The protein below binds the small molecule below.
Small molecule (SMILES): OC[C@H]1O[C@H](O[C@@H]2[C@@H](O[C@@H]3[C@H](O)[C@@H](O)O[C@H](CO)[C@H]3O)O[C@H](CO)[C@@H](O)[C@@H]2O)[C@@H](O)[C@@H](O)[C@@H]1O

Binding-site contacts:
Ligand atom C4 contacts residue TRP55 of chain 1.A at 3.8 Å (hydrophobic).
Ligand atom O3 contacts residue TYR54 of chain 1.A at 3.6 Å.
Ligand atom O4 contacts residue TYR108 of chain 1.A at 2.8 Å (h-bond).
Ligand atom C3 contacts residue VAL58 of chain 1.A at 4.0 Å (hydrophobic).
Ligand atom C6 contacts residue GLY105 of chain 1.A at 3.7 Å.
Ligand atom O2 contacts residue HIS60 of chain 1.A at 3.2 Å.
Ligand atom C2 contacts residue HIS60 of chain 1.A at 4.0 Å.
Ligand atom O3 contacts residue THR109 of chain 1.A at 3.9 Å.
Ligand atom C1 contacts residue HIS60 of chain 1.A at 3.6 Å.
Ligand atom O3 contacts residue PHE102 of chain 1.A at 3.8 Å.
Ligand atom O3 contacts residue ASP56 of chain 1.A at 3.0 Å (salt-bridge).
Ligand atom O6 contacts residue TYR108 of chain 1.A at 4.0 Å.
Ligand atom C4 contacts residue VAL58 of chain 1.A at 3.8 Å (hydrophobic).
Ligand atom O3 contacts residue TYR108 of chain 1.A at 3.5 Å (h-bond).
Ligand atom C3 contacts residue ASP56 of chain 1.A at 3.3 Å.
Ligand atom O2 contacts residue ASP110 of chain 1.A at 2.6 Å (salt-bridge).
Ligand atom C4 contacts residue PHE102 of chain 1.A at 4.0 Å (hydrophobic).
Ligand atom C3 contacts residue PHE102 of chain 1.A at 4.0 Å (hydrophobic).
Ligand atom C2 contacts residue ASP110 of chain 1.A at 3.5 Å.
Ligand atom O4 contacts residue TRP55 of chain 1.A at 2.6 Å (h-bond).
Ligand atom O5 contacts residue HIS60 of chain 1.A at 3.1 Å.
Ligand atom C4 contacts residue ASP56 of chain 1.A at 3.7 Å.
Ligand atom O3 contacts residue TRP55 of chain 1.A at 3.5 Å (h-bond).
Ligand atom C4 contacts residue TYR108 of chain 1.A at 3.8 Å (hydrophobic).
Ligand atom O4 contacts residue TYR107 of chain 1.A at 3.8 Å.
Ligand atom O3 contacts residue VAL58 of chain 1.A at 3.8 Å.
Ligand atom O4 contacts residue GLY106 of chain 1.A at 3.1 Å (h-bond).
Ligand atom O2 contacts residue TYR54 of chain 1.A at 3.4 Å (h-bond).
Ligand atom C2 contacts residue PHE102 of chain 1.A at 4.0 Å (hydrophobic).
Ligand atom C3 contacts residue ASP110 of chain 1.A at 3.7 Å.
Ligand atom O4 contacts residue VAL58 of chain 1.A at 4.0 Å.
Ligand atom O2 contacts residue PHE102 of chain 1.A at 4.1 Å.
Ligand atom O4 contacts residue ASP56 of chain 1.A at 3.0 Å (salt-bridge).
Ligand atom C2 contacts residue TYR54 of chain 1.A at 3.7 Å (hydrophobic).
Ligand atom C1 contacts residue TYR54 of chain 1.A at 4.0 Å (hydrophobic).
Ligand atom O3 contacts residue ASP110 of chain 1.A at 2.6 Å (salt-bridge).
Ligand atom O6 contacts residue GLY105 of chain 1.A at 2.8 Å (h-bond).
Ligand atom O6 contacts residue SER104 of chain 1.A at 3.8 Å.
Ligand atom C6 contacts residue TYR108 of chain 1.A at 3.5 Å (hydrophobic).
Ligand atom O6 contacts residue PHE102 of chain 1.A at 4.1 Å.

Sequence of chain 1.A:
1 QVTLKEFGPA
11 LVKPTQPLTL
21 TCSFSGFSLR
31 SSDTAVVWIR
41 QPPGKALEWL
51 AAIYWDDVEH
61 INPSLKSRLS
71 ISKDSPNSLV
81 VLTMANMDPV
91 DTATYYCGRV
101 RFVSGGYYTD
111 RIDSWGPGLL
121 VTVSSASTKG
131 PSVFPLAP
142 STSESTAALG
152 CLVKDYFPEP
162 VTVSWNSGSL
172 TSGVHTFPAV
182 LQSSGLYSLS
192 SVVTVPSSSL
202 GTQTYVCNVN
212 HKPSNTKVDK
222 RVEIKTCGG